The protein below binds the small molecule below.
Small molecule (SMILES): Nc1nc2c(ncn2[C@@H]2O[C@H](CO[P](=O)(O)O[P](=O)(O)OP(O)(O)=S)[C@@H](O)[C@H]2O)c(=O)[nH]1

Binding-site contacts:
Ligand atom PG contacts residue MG1 of chain 1.D at 3.1 Å.
Ligand atom O2A contacts residue GLY17 of chain 1.A at 3.2 Å.
Ligand atom C5 contacts residue LYS118 of chain 1.A at 3.5 Å.
Ligand atom C6 contacts residue LYS118 of chain 1.A at 3.4 Å.
Ligand atom N2 contacts residue ASP120 of chain 1.A at 2.9 Å (salt-bridge).
Ligand atom O3A contacts residue GLY17 of chain 1.A at 3.0 Å (h-bond).
Ligand atom N1 contacts residue LYS118 of chain 1.A at 3.5 Å.
Ligand atom O3B contacts residue MG1 of chain 1.D at 3.5 Å.
Ligand atom O3G contacts residue LYS18 of chain 1.A at 2.9 Å (salt-bridge).
Ligand atom C5' contacts residue ALA15 of chain 1.A at 3.2 Å (hydrophobic).
Ligand atom N7 contacts residue PHE30 of chain 1.A at 3.5 Å.
Ligand atom O2G contacts residue MG1 of chain 1.D at 1.9 Å.
Ligand atom O6 contacts residue ALA161 of chain 1.A at 3.0 Å (h-bond).
Ligand atom O1B contacts residue THR19 of chain 1.A at 2.8 Å (h-bond).
Ligand atom O2A contacts residue LYS18 of chain 1.A at 3.6 Å (salt-bridge).
Ligand atom N1 contacts residue LYS162 of chain 1.A at 3.4 Å.
Ligand atom O3A contacts residue ALA15 of chain 1.A at 3.5 Å.
Ligand atom O1B contacts residue MG1 of chain 1.D at 2.0 Å.
Ligand atom C2 contacts residue ASP120 of chain 1.A at 3.6 Å.
Ligand atom O2B contacts residue LYS18 of chain 1.A at 2.6 Å (salt-bridge).
Ligand atom O2A contacts residue CYS20 of chain 1.A at 3.0 Å (h-bond).
Ligand atom O4' contacts residue LYS118 of chain 1.A at 3.0 Å (salt-bridge).
Ligand atom N1 contacts residue ASP120 of chain 1.A at 2.9 Å (salt-bridge).
Ligand atom PB contacts residue LYS18 of chain 1.A at 3.5 Å.
Ligand atom PB contacts residue MG1 of chain 1.D at 3.2 Å.
Ligand atom S1G contacts residue GLN63 of chain 1.A at 3.6 Å.
Ligand atom O5' contacts residue GLY17 of chain 1.A at 3.5 Å.
Ligand atom O2G contacts residue THR37 of chain 1.A at 2.9 Å (h-bond).
Ligand atom N2 contacts residue LEU121 of chain 1.A at 3.5 Å.
Ligand atom N9 contacts residue LYS118 of chain 1.A at 3.5 Å.
Ligand atom O3B contacts residue ALA15 of chain 1.A at 2.9 Å (h-bond).
Ligand atom O6 contacts residue LYS162 of chain 1.A at 3.1 Å (salt-bridge).
Ligand atom O3G contacts residue GLY14 of chain 1.A at 3.6 Å.
Ligand atom O3G contacts residue GLY62 of chain 1.A at 2.9 Å (h-bond).
Ligand atom PA contacts residue GLY17 of chain 1.A at 3.6 Å.
Ligand atom O3A contacts residue LYS18 of chain 1.A at 3.6 Å.
Ligand atom C4 contacts residue LYS118 of chain 1.A at 3.6 Å.
Ligand atom O2' contacts residue PHE30 of chain 1.A at 3.5 Å.
Ligand atom O2A contacts residue THR19 of chain 1.A at 3.4 Å (h-bond).
Ligand atom O2B contacts residue GLY17 of chain 1.A at 3.2 Å (h-bond).

Sequence of chain 1.A:
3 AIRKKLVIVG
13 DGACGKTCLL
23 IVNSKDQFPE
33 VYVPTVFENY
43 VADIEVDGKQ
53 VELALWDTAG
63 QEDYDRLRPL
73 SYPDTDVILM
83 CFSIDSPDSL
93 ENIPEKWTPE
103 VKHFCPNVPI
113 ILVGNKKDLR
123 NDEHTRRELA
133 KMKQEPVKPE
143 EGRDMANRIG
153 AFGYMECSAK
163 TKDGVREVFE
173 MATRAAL